The small molecule below binds the protein below.
Small molecule (SMILES): CC(=O)N[C@H]1[C@H](O[C@H]2[C@H](O)[C@@H](NC(C)=O)CO[C@@H]2CO)O[C@H](CO)[C@@H](O)[C@@H]1O

Sequence of chain 1.A:
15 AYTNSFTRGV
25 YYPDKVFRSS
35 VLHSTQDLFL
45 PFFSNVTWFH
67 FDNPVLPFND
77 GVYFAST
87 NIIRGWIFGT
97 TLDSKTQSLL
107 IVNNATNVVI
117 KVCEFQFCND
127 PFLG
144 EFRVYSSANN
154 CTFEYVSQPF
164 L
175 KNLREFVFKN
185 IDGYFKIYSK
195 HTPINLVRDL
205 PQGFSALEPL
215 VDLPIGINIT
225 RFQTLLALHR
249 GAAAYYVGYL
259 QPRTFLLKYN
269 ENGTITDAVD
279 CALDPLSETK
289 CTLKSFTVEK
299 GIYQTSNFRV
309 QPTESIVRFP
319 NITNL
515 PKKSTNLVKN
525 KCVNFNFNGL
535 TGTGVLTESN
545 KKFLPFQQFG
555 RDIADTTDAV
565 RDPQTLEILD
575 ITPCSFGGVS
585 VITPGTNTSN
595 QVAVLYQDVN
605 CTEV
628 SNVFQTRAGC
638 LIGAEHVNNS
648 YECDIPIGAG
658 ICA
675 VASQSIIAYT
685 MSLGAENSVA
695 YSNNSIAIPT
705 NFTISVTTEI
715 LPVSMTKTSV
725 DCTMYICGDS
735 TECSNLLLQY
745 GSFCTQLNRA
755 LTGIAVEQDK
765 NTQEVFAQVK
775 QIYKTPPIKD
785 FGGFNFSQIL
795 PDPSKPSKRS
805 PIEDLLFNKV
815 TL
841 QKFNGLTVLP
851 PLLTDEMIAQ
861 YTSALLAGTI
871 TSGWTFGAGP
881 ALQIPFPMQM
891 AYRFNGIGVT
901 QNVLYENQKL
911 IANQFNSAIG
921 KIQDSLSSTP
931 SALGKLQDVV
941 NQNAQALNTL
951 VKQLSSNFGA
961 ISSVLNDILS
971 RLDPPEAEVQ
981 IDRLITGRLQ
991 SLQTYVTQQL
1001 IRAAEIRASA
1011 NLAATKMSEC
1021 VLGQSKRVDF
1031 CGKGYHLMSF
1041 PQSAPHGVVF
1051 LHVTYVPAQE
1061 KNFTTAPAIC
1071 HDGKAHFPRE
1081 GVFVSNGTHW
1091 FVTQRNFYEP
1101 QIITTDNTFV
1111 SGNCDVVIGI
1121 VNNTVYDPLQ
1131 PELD

Binding-site contacts:
Ligand atom C5 contacts residue GLN914 of chain 1.A at 3.5 Å.
Ligand atom C3 contacts residue LEU910 of chain 1.A at 3.5 Å (hydrophobic).
Ligand atom C7 contacts residue ASN705 of chain 1.A at 3.3 Å.
Ligand atom C7 contacts residue GLN1059 of chain 1.A at 3.9 Å.
Ligand atom C3 contacts residue ASN705 of chain 1.A at 3.8 Å.
Ligand atom C4 contacts residue ASN705 of chain 1.A at 4.2 Å.
Ligand atom O6 contacts residue THR707 of chain 1.A at 4.0 Å.
Ligand atom C6 contacts residue GLN914 of chain 1.A at 3.4 Å.
Ligand atom O6 contacts residue GLN914 of chain 1.A at 3.8 Å.
Ligand atom C5 contacts residue ASN705 of chain 1.A at 3.7 Å.
Ligand atom O3 contacts residue LEU910 of chain 1.A at 4.3 Å.
Ligand atom O7 contacts residue GLN1059 of chain 1.A at 3.0 Å (h-bond).
Ligand atom C1 contacts residue GLN1059 of chain 1.A at 4.0 Å.
Ligand atom C5 contacts residue LEU910 of chain 1.A at 4.1 Å (hydrophobic).
Ligand atom N2 contacts residue ASN705 of chain 1.A at 2.8 Å (h-bond).
Ligand atom O4 contacts residue LEU910 of chain 1.A at 3.7 Å.
Ligand atom O5 contacts residue GLN914 of chain 1.A at 4.0 Å.
Ligand atom C1 contacts residue ASN705 of chain 1.A at 1.4 Å.
Ligand atom C2 contacts residue GLN1059 of chain 1.A at 4.1 Å.
Ligand atom C1 contacts residue LEU910 of chain 1.A at 4.3 Å (hydrophobic).
Ligand atom O7 contacts residue ASN705 of chain 1.A at 3.4 Å (h-bond).
Ligand atom C8 contacts residue ASN705 of chain 1.A at 4.4 Å.
Ligand atom O5 contacts residue ASN705 of chain 1.A at 2.4 Å (h-bond).
Ligand atom N2 contacts residue LEU910 of chain 1.A at 4.5 Å.
Ligand atom C2 contacts residue ASN705 of chain 1.A at 2.4 Å.
Ligand atom C2 contacts residue LEU910 of chain 1.A at 4.3 Å (hydrophobic).
Ligand atom C4 contacts residue LEU910 of chain 1.A at 4.0 Å (hydrophobic).
Ligand atom N2 contacts residue GLN1059 of chain 1.A at 4.4 Å.
Ligand atom O5 contacts residue GLN1059 of chain 1.A at 4.4 Å.